Binding-site contacts:
Ligand atom C9 contacts residue GLU197 of chain 3.A at 3.6 Å.
Ligand atom C82 contacts residue ILE142 of chain 3.A at 4.0 Å (hydrophobic).
Ligand atom N4 contacts residue ASP70 of chain 3.A at 2.6 Å (salt-bridge).
Ligand atom C9 contacts residue GLU196 of chain 3.A at 3.7 Å.
Ligand atom O1A contacts residue TYR324 of chain 3.A at 3.3 Å (h-bond).
Ligand atom C3 contacts residue ARG37 of chain 3.A at 3.7 Å.
Ligand atom C1 contacts residue ARG290 of chain 3.A at 3.6 Å.
Ligand atom C2 contacts residue ASP70 of chain 3.A at 3.9 Å.
Ligand atom N4 contacts residue GLU38 of chain 3.A at 2.8 Å (salt-bridge).
Ligand atom C2 contacts residue ARG37 of chain 3.A at 4.1 Å.
Ligand atom C91 contacts residue GLU196 of chain 3.A at 3.4 Å.
Ligand atom C1 contacts residue ARG37 of chain 3.A at 3.7 Å.
Ligand atom O10 contacts residue ARG71 of chain 3.A at 2.7 Å (salt-bridge).
Ligand atom C4 contacts residue TYR324 of chain 3.A at 4.0 Å (hydrophobic).
Ligand atom C81 contacts residue ALA166 of chain 3.A at 4.0 Å (hydrophobic).
Ligand atom O1B contacts residue TYR324 of chain 3.A at 3.3 Å (h-bond).
Ligand atom C3 contacts residue GLU38 of chain 3.A at 3.2 Å.
Ligand atom C91 contacts residue GLU197 of chain 3.A at 3.6 Å.
Ligand atom C5 contacts residue ASP70 of chain 3.A at 3.5 Å.
Ligand atom C11 contacts residue ARG144 of chain 3.A at 4.2 Å.
Ligand atom C6 contacts residue GLU197 of chain 3.A at 3.7 Å.
Ligand atom C4 contacts residue ASP70 of chain 3.A at 3.3 Å.
Ligand atom O6 contacts residue TYR324 of chain 3.A at 3.5 Å (h-bond).
Ligand atom C1 contacts residue TYR324 of chain 3.A at 3.0 Å (hydrophobic).
Ligand atom C9 contacts residue ARG144 of chain 3.A at 4.0 Å.
Ligand atom C6 contacts residue TYR324 of chain 3.A at 3.8 Å (hydrophobic).
Ligand atom C3 contacts residue ASP70 of chain 3.A at 3.3 Å.
Ligand atom C10 contacts residue ARG71 of chain 3.A at 3.7 Å.
Ligand atom C2 contacts residue TYR324 of chain 3.A at 2.9 Å (hydrophobic).
Ligand atom C11 contacts residue ARG71 of chain 3.A at 4.2 Å.
Ligand atom O1A contacts residue ARG37 of chain 3.A at 2.7 Å (salt-bridge).
Ligand atom O10 contacts residue ASP70 of chain 3.A at 3.3 Å.
Ligand atom C4 contacts residue GLU38 of chain 3.A at 3.4 Å.
Ligand atom C11 contacts residue TRP98 of chain 3.A at 3.8 Å (hydrophobic).
Ligand atom O1A contacts residue ARG290 of chain 3.A at 2.8 Å (salt-bridge).
Ligand atom C91 contacts residue LYS212 of chain 3.A at 3.5 Å.
Ligand atom C11 contacts residue ILE142 of chain 3.A at 3.8 Å (hydrophobic).
Ligand atom C82 contacts residue ARG144 of chain 3.A at 3.9 Å.
Ligand atom O1B contacts residue ARG290 of chain 3.A at 2.9 Å (salt-bridge).
Ligand atom C3 contacts residue TYR324 of chain 3.A at 3.3 Å (hydrophobic).

Sequence of chain 3.A:
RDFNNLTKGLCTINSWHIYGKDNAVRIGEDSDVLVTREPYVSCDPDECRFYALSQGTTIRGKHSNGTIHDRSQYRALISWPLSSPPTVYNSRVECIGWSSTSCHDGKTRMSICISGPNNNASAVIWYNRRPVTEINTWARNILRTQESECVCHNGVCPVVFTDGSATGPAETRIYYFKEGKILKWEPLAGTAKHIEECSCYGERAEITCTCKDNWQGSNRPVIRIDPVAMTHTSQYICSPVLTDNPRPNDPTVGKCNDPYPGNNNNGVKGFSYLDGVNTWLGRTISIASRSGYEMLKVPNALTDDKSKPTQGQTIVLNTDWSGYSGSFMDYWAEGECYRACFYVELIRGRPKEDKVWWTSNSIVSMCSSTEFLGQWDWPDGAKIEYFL

A protein and the small-molecule ligand that binds it are described below.
Small molecule (SMILES): CCN(CC)C(=O)[C@@H]1OC(C(=O)O)=C[C@H](N)[C@H]1NC(C)=O